A small-molecule ligand and the protein it binds are described below.
Small molecule (SMILES): CC(=O)N[C@H]1[C@H](O[C@H]2[C@H](O)[C@@H](NC(C)=O)CO[C@@H]2CO)O[C@H](CO)[C@@H](O[C@@H]2O[C@H](CO)[C@@H](O)[C@H](O)[C@@H]2O)[C@@H]1O

Sequence of chain 2.A:
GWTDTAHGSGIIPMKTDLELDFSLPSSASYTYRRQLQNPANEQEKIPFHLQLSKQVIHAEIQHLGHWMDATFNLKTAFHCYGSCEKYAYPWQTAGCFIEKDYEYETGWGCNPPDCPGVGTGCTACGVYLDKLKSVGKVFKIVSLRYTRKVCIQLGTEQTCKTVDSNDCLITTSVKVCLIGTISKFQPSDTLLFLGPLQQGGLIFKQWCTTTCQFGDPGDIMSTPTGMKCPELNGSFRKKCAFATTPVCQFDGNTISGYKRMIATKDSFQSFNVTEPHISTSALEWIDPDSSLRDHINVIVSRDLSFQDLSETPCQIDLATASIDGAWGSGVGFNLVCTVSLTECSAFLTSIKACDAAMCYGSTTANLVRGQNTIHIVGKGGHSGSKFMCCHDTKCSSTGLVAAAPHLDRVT

Binding-site contacts:
Ligand atom C4 contacts residue GLN206 of chain 1.A at 3.3 Å.
Ligand atom C5 contacts residue ASN279 of chain 1.A at 3.6 Å.
Ligand atom C6 contacts residue SER277 of chain 1.A at 4.0 Å.
Ligand atom O5 contacts residue PHE278 of chain 1.A at 3.5 Å (h-bond).
Ligand atom C8 contacts residue LEU209 of chain 1.A at 3.7 Å (hydrophobic).
Ligand atom O6 contacts residue GLY207 of chain 1.A at 3.2 Å.
Ligand atom C3 contacts residue GLN206 of chain 1.A at 4.0 Å.
Ligand atom C7 contacts residue ASN341 of chain 2.A at 4.1 Å.
Ligand atom C1 contacts residue GLN206 of chain 1.A at 3.9 Å.
Ligand atom C6 contacts residue GLN206 of chain 1.A at 3.1 Å.
Ligand atom N2 contacts residue ASN279 of chain 1.A at 3.0 Å (h-bond).
Ligand atom O4 contacts residue GLN206 of chain 1.A at 3.5 Å (h-bond).
Ligand atom O7 contacts residue VAL338 of chain 2.A at 3.7 Å.
Ligand atom C3 contacts residue ASN279 of chain 1.A at 3.8 Å.
Ligand atom C2 contacts residue GLN206 of chain 1.A at 3.7 Å.
Ligand atom C4 contacts residue ASN279 of chain 1.A at 4.1 Å.
Ligand atom O5 contacts residue GLN206 of chain 1.A at 3.2 Å (h-bond).
Ligand atom O5 contacts residue ASN279 of chain 1.A at 2.3 Å (h-bond).
Ligand atom C8 contacts residue LEU201 of chain 1.A at 3.8 Å (hydrophobic).
Ligand atom O7 contacts residue HIS382 of chain 2.A at 3.4 Å.
Ligand atom N2 contacts residue ASN341 of chain 2.A at 3.0 Å (h-bond).
Ligand atom C1 contacts residue VAL384 of chain 2.A at 4.0 Å (hydrophobic).
Ligand atom O5 contacts residue GLY207 of chain 1.A at 4.0 Å.
Ligand atom C5 contacts residue GLN206 of chain 1.A at 3.1 Å.
Ligand atom O3 contacts residue ASN341 of chain 2.A at 3.6 Å (h-bond).
Ligand atom C3 contacts residue ASN341 of chain 2.A at 3.3 Å.
Ligand atom N2 contacts residue VAL384 of chain 2.A at 3.5 Å.
Ligand atom O6 contacts residue GLN206 of chain 1.A at 2.9 Å (h-bond).
Ligand atom N2 contacts residue LEU201 of chain 1.A at 4.2 Å.
Ligand atom O7 contacts residue LYS272 of chain 1.A at 3.6 Å.
Ligand atom O6 contacts residue GLY208 of chain 1.A at 3.3 Å (h-bond).
Ligand atom C8 contacts residue ASN279 of chain 1.A at 3.4 Å.
Ligand atom C8 contacts residue LYS272 of chain 1.A at 4.1 Å.
Ligand atom C1 contacts residue ASN279 of chain 1.A at 1.4 Å.
Ligand atom O7 contacts residue VAL384 of chain 2.A at 4.0 Å.
Ligand atom C2 contacts residue ASN279 of chain 1.A at 2.4 Å.
Ligand atom C6 contacts residue GLY208 of chain 1.A at 3.7 Å.
Ligand atom C7 contacts residue ASN279 of chain 1.A at 3.5 Å.
Ligand atom C7 contacts residue VAL384 of chain 2.A at 4.0 Å (hydrophobic).
Ligand atom C2 contacts residue ASN341 of chain 2.A at 3.6 Å.

Sequence of chain 1.A:
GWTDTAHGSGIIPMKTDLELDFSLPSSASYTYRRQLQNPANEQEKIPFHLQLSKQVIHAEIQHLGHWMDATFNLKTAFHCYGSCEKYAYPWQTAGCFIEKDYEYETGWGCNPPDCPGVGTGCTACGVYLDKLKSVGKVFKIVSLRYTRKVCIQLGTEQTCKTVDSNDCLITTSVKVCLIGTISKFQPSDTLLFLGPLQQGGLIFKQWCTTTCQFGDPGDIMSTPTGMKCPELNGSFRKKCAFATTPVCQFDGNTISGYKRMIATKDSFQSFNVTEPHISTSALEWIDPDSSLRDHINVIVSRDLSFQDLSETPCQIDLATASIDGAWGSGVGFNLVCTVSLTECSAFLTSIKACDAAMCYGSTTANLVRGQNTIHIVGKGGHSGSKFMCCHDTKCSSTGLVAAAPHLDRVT